A protein and the small-molecule ligand that binds it are described below.
Small molecule (SMILES): COc1ccc2c3c1O[C@H]1C[C@@H](O)C=C[C@@]31CC[N+](CCCCCCCCN1C(=O)c3ccccc3C1=O)=C2

Sequence of chain 1.A:
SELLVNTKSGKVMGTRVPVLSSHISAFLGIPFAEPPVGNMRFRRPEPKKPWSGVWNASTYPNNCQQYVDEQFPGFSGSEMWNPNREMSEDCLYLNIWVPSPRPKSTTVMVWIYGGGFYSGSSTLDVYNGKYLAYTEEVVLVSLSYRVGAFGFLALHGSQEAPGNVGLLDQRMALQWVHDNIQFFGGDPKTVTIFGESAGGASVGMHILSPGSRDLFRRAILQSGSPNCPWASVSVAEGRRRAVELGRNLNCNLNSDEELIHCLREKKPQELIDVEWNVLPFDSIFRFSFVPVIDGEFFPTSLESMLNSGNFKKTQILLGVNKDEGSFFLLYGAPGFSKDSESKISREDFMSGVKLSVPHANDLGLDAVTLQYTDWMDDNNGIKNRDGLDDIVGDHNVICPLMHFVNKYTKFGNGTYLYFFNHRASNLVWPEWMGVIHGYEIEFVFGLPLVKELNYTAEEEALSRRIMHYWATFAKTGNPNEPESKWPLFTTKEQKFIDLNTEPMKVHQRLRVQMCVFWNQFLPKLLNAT

Binding-site contacts:
Ligand atom C20 contacts residue TYR334 of chain 1.A at 3.6 Å (hydrophobic).
Ligand atom C8 contacts residue PHE331 of chain 1.A at 3.6 Å (hydrophobic).
Ligand atom C27 contacts residue TRP279 of chain 1.A at 3.6 Å (hydrophobic).
Ligand atom C19 contacts residue TYR334 of chain 1.A at 3.7 Å (hydrophobic).
Ligand atom O2 contacts residue PHE331 of chain 1.A at 3.6 Å.
Ligand atom C16 contacts residue PHE288 of chain 1.A at 3.4 Å (hydrophobic).
Ligand atom C29 contacts residue TRP279 of chain 1.A at 3.4 Å (hydrophobic).
Ligand atom C2 contacts residue TRP84 of chain 1.A at 3.5 Å (hydrophobic).
Ligand atom C3 contacts residue GLU199 of chain 1.A at 3.3 Å.
Ligand atom C26 contacts residue TRP279 of chain 1.A at 3.6 Å (hydrophobic).
Ligand atom C19 contacts residue PHE330 of chain 1.A at 3.4 Å (hydrophobic).
Ligand atom O32 contacts residue TRP279 of chain 1.A at 3.5 Å.
Ligand atom O1 contacts residue SER200 of chain 1.A at 3.7 Å.
Ligand atom C25 contacts residue TRP279 of chain 1.A at 3.6 Å (hydrophobic).
Ligand atom C3 contacts residue TRP84 of chain 1.A at 3.6 Å (hydrophobic).
Ligand atom C16 contacts residue SER200 of chain 1.A at 3.5 Å.
Ligand atom C8 contacts residue PHE290 of chain 1.A at 3.6 Å (hydrophobic).
Ligand atom N2 contacts residue TRP279 of chain 1.A at 3.5 Å.
Ligand atom C28 contacts residue TRP279 of chain 1.A at 3.5 Å (hydrophobic).
Ligand atom C18 contacts residue ASP72 of chain 1.A at 3.3 Å.
Ligand atom O3 contacts residue GLY117 of chain 1.A at 3.6 Å.
Ligand atom C31 contacts residue TRP279 of chain 1.A at 3.6 Å (hydrophobic).
Ligand atom C9 contacts residue TYR121 of chain 1.A at 3.3 Å (hydrophobic).
Ligand atom C30 contacts residue TRP279 of chain 1.A at 3.5 Å (hydrophobic).
Ligand atom O2 contacts residue HIS440 of chain 1.A at 3.5 Å (h-bond).
Ligand atom C18 contacts residue TYR334 of chain 1.A at 3.6 Å (hydrophobic).
Ligand atom C32 contacts residue TRP279 of chain 1.A at 3.5 Å (hydrophobic).
Ligand atom C11 contacts residue TRP84 of chain 1.A at 3.5 Å (hydrophobic).
Ligand atom C16 contacts residue PHE290 of chain 1.A at 3.4 Å (hydrophobic).
Ligand atom O1 contacts residue HIS440 of chain 1.A at 3.3 Å.
Ligand atom O3 contacts residue GLY118 of chain 1.A at 3.4 Å (h-bond).
Ligand atom C24 contacts residue TYR121 of chain 1.A at 3.7 Å (hydrophobic).
Ligand atom C12 contacts residue PHE330 of chain 1.A at 3.6 Å (hydrophobic).
Ligand atom O3 contacts residue GLU199 of chain 1.A at 2.7 Å (salt-bridge).
Ligand atom C27 contacts residue TYR70 of chain 1.A at 3.4 Å (hydrophobic).
Ligand atom C8 contacts residue GLY119 of chain 1.A at 3.7 Å.
Ligand atom C7 contacts residue GLY119 of chain 1.A at 3.7 Å.
Ligand atom C10 contacts residue TYR121 of chain 1.A at 3.3 Å (hydrophobic).
Ligand atom C7 contacts residue PHE331 of chain 1.A at 3.7 Å (hydrophobic).
Ligand atom O2 contacts residue SER200 of chain 1.A at 2.8 Å (h-bond).